A protein and the small-molecule ligand that binds it are described below.
Small molecule (SMILES): CC(=O)N[C@@H]1[C@@H](O)[C@H](O)[C@@H](CO)O[C@H]1O

Binding-site contacts:
Ligand atom O6 contacts residue NAG1 of chain 1.X at 3.8 Å.
Ligand atom C6 contacts residue THR318 of chain 1.C at 4.4 Å.
Ligand atom C5 contacts residue ASN38 of chain 1.C at 4.0 Å.
Ligand atom C3 contacts residue ASN38 of chain 1.C at 4.5 Å.
Ligand atom C2 contacts residue ASN38 of chain 1.C at 3.1 Å.
Ligand atom O6 contacts residue THR318 of chain 1.C at 4.3 Å.
Ligand atom O5 contacts residue ASN38 of chain 1.C at 2.8 Å (h-bond).
Ligand atom O5 contacts residue THR318 of chain 1.C at 4.0 Å.
Ligand atom C7 contacts residue ASN38 of chain 1.C at 4.0 Å.
Ligand atom O6 contacts residue THR40 of chain 1.C at 3.4 Å.
Ligand atom O5 contacts residue ALA39 of chain 1.C at 4.4 Å.
Ligand atom C6 contacts residue NAG1 of chain 1.X at 4.0 Å.
Ligand atom N2 contacts residue ASN38 of chain 1.C at 3.8 Å.
Ligand atom O4 contacts residue NAG1 of chain 1.X at 2.6 Å (h-bond).
Ligand atom C4 contacts residue NAG1 of chain 1.X at 3.4 Å.
Ligand atom O7 contacts residue ASN38 of chain 1.C at 3.7 Å.
Ligand atom C6 contacts residue ASN38 of chain 1.C at 4.4 Å.
Ligand atom C1 contacts residue ASN38 of chain 1.C at 2.9 Å.
Ligand atom C5 contacts residue NAG1 of chain 1.X at 3.8 Å.

Sequence of chain 1.C:
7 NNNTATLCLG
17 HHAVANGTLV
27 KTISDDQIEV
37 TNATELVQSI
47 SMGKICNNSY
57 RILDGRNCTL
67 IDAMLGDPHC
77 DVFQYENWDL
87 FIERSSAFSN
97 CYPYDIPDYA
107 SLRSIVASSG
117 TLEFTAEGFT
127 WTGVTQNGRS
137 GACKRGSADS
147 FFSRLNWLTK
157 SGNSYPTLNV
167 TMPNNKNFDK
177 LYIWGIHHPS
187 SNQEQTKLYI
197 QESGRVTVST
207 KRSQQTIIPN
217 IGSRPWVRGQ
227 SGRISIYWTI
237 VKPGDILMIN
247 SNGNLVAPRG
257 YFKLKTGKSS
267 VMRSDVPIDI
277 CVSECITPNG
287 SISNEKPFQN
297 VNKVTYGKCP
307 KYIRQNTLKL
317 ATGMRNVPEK